Sequence of chain 57.C:
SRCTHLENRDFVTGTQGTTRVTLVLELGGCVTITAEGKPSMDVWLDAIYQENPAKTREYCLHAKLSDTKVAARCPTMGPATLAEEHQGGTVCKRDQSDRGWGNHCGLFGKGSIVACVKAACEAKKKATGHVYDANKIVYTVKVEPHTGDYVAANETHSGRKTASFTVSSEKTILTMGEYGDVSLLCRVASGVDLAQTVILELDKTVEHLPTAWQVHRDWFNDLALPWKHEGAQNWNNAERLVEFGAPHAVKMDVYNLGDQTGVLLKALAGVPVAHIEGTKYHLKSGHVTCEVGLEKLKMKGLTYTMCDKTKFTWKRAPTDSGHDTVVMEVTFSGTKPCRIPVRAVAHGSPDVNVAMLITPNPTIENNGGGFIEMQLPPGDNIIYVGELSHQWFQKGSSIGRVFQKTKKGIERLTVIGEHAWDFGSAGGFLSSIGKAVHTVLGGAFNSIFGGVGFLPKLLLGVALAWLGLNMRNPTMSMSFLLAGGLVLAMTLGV

Sequence of chain 49.C:
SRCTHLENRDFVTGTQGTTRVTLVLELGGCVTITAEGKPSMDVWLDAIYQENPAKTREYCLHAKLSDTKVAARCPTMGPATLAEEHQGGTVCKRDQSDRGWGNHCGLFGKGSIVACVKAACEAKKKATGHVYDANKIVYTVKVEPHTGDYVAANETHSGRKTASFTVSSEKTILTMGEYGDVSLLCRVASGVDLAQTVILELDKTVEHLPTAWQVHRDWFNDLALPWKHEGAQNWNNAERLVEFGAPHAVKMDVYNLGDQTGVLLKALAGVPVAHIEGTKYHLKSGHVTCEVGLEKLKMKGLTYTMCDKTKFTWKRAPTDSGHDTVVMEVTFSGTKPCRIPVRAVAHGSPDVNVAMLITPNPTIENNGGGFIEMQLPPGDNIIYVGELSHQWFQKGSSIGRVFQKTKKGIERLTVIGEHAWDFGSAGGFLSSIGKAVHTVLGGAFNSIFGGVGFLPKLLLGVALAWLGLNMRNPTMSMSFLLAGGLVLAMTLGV

A small-molecule ligand and the protein it binds are described below.
Small molecule (SMILES): CC(=O)N[C@H]1[C@H](O[C@H]2[C@H](O)[C@@H](NC(C)=O)CO[C@@H]2CO[C@@H]2O[C@@H](C)[C@@H](O)[C@@H](O)[C@@H]2O)O[C@H](CO)[C@@H](O)[C@@H]1O

Binding-site contacts:
Ligand atom C6 contacts residue ASN154 of chain 49.C at 3.8 Å.
Ligand atom C8 contacts residue GLU155 of chain 49.C at 3.6 Å.
Ligand atom C1 contacts residue HIS104 of chain 57.C at 3.6 Å.
Ligand atom C8 contacts residue HIS104 of chain 57.C at 3.9 Å.
Ligand atom C5 contacts residue HIS104 of chain 57.C at 3.1 Å.
Ligand atom O5 contacts residue HIS104 of chain 57.C at 4.0 Å.
Ligand atom O7 contacts residue GLU155 of chain 49.C at 3.8 Å.
Ligand atom O5 contacts residue HIS104 of chain 57.C at 2.9 Å.
Ligand atom C8 contacts residue ASN154 of chain 49.C at 3.6 Å.
Ligand atom C4 contacts residue ASN154 of chain 49.C at 4.3 Å.
Ligand atom C2 contacts residue ASN154 of chain 49.C at 2.4 Å.
Ligand atom C7 contacts residue GLU155 of chain 49.C at 4.2 Å.
Ligand atom C5 contacts residue ASN154 of chain 49.C at 3.7 Å.
Ligand atom C7 contacts residue ASN154 of chain 49.C at 3.4 Å.
Ligand atom C6 contacts residue HIS104 of chain 57.C at 3.3 Å.
Ligand atom N2 contacts residue ASN154 of chain 49.C at 2.8 Å (h-bond).
Ligand atom C5 contacts residue ASN154 of chain 49.C at 4.3 Å.
Ligand atom O5 contacts residue ASN154 of chain 49.C at 2.4 Å (h-bond).
Ligand atom O7 contacts residue ASN154 of chain 49.C at 3.2 Å (h-bond).
Ligand atom C1 contacts residue HIS104 of chain 57.C at 4.3 Å.
Ligand atom C1 contacts residue ASN154 of chain 49.C at 1.4 Å.
Ligand atom C3 contacts residue ASN154 of chain 49.C at 3.8 Å.
Ligand atom O6 contacts residue HIS104 of chain 57.C at 4.4 Å.